Sequence of chain 1.A:
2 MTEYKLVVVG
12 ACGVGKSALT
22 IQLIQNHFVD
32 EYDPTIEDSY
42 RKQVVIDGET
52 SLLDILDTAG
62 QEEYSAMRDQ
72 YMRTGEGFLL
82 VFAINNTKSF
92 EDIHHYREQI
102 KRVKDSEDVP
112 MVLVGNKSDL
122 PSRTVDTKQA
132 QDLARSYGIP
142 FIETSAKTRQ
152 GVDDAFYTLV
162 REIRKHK

A protein and the small-molecule ligand that binds it are described below.
Small molecule (SMILES): CCC(=O)N1CC2(CC(n3nc(-c4ccccc4)c(-c4c(Cl)c(C)cc5[nH]ncc45)c3C)C2)C1

Binding-site contacts:
Ligand atom C31 contacts residue ALA60 of chain 1.A at 3.7 Å (hydrophobic).
Ligand atom C33 contacts residue CYS13 of chain 1.A at 2.8 Å (hydrophobic).
Ligand atom C25 contacts residue HIS96 of chain 1.A at 3.7 Å.
Ligand atom C13 contacts residue ARG69 of chain 1.A at 3.5 Å.
Ligand atom C17 contacts residue TYR65 of chain 1.A at 3.8 Å (hydrophobic).
Ligand atom C24 contacts residue ILE101 of chain 1.A at 3.7 Å (hydrophobic).
Ligand atom N22 contacts residue CYS13 of chain 1.A at 3.6 Å.
Ligand atom C28 contacts residue TYR65 of chain 1.A at 3.7 Å (hydrophobic).
Ligand atom C33 contacts residue PRO35 of chain 1.A at 3.4 Å (hydrophobic).
Ligand atom C21 contacts residue GLY11 of chain 1.A at 3.7 Å.
Ligand atom N15 contacts residue TYR65 of chain 1.A at 3.7 Å.
Ligand atom C18 contacts residue ARG69 of chain 1.A at 3.7 Å.
Ligand atom C18 contacts residue ALA60 of chain 1.A at 3.6 Å (hydrophobic).
Ligand atom C12 contacts residue ASP70 of chain 1.A at 3.3 Å.
Ligand atom C17 contacts residue GLU64 of chain 1.A at 3.3 Å.
Ligand atom C23 contacts residue GLY61 of chain 1.A at 3.4 Å.
Ligand atom N16 contacts residue SER66 of chain 1.A at 3.1 Å (h-bond).
Ligand atom C24 contacts residue GLN100 of chain 1.A at 3.5 Å.
Ligand atom C21 contacts residue LYS17 of chain 1.A at 3.8 Å.
Ligand atom C11 contacts residue ASP70 of chain 1.A at 3.3 Å.
Ligand atom N15 contacts residue ARG69 of chain 1.A at 3.8 Å.
Ligand atom CL14 contacts residue MET73 of chain 1.A at 3.8 Å.
Ligand atom O32 contacts residue LYS17 of chain 1.A at 3.0 Å (salt-bridge).
Ligand atom C31 contacts residue CYS13 of chain 1.A at 3.2 Å (hydrophobic).
Ligand atom N16 contacts residue TYR65 of chain 1.A at 3.5 Å.
Ligand atom O32 contacts residue ALA60 of chain 1.A at 3.8 Å.
Ligand atom C18 contacts residue GLN62 of chain 1.A at 3.7 Å.
Ligand atom C12 contacts residue ARG69 of chain 1.A at 3.8 Å.
Ligand atom N15 contacts residue ASP70 of chain 1.A at 2.7 Å (salt-bridge).
Ligand atom C20 contacts residue TYR97 of chain 1.A at 3.5 Å (hydrophobic).
Ligand atom C33 contacts residue GLY61 of chain 1.A at 3.6 Å.
Ligand atom C28 contacts residue GLU64 of chain 1.A at 3.8 Å.
Ligand atom C24 contacts residue MET73 of chain 1.A at 3.8 Å (hydrophobic).
Ligand atom N16 contacts residue ARG69 of chain 1.A at 3.6 Å.
Ligand atom C26 contacts residue HIS96 of chain 1.A at 3.6 Å.
Ligand atom C29 contacts residue GLU64 of chain 1.A at 3.6 Å.
Ligand atom C17 contacts residue ARG69 of chain 1.A at 3.3 Å.
Ligand atom C34 contacts residue CYS13 of chain 1.A at 1.8 Å (hydrophobic).
Ligand atom N15 contacts residue SER66 of chain 1.A at 3.3 Å (h-bond).
Ligand atom O32 contacts residue CYS13 of chain 1.A at 3.8 Å.